Sequence of chain 1.A:
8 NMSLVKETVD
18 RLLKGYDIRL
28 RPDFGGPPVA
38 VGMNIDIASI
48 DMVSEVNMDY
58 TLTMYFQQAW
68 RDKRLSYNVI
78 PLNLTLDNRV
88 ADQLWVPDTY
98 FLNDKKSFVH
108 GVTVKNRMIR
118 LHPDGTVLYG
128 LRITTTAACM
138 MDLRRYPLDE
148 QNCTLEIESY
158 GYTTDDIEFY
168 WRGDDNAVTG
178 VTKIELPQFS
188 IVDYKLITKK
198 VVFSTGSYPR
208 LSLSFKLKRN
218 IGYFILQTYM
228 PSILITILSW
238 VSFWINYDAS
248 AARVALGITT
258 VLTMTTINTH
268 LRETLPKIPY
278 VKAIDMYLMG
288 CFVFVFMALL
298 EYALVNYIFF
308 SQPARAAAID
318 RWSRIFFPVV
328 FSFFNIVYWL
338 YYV

The protein below binds the small molecule below.
Small molecule (SMILES): NCCCC(=O)O

Binding-site contacts:
Ligand atom CD contacts residue TYR157 of chain 1.A at 3.6 Å (hydrophobic).
Ligand atom CB contacts residue TYR157 of chain 1.A at 4.3 Å (hydrophobic).
Ligand atom CB contacts residue TYR205 of chain 1.A at 3.6 Å (hydrophobic).
Ligand atom CB contacts residue THR202 of chain 1.A at 3.8 Å.
Ligand atom N contacts residue SER156 of chain 1.A at 4.0 Å.
Ligand atom O contacts residue THR202 of chain 1.A at 2.9 Å (h-bond).
Ligand atom C contacts residue PHE65 of chain 1.B at 3.8 Å (hydrophobic).
Ligand atom N contacts residue TYR205 of chain 1.A at 3.1 Å.
Ligand atom N contacts residue TYR97 of chain 1.A at 4.0 Å.
Ligand atom OXT contacts residue ARG67 of chain 1.B at 2.6 Å (salt-bridge).
Ligand atom N contacts residue PHE200 of chain 1.A at 3.4 Å.
Ligand atom CD contacts residue PHE65 of chain 1.B at 4.1 Å (hydrophobic).
Ligand atom CG contacts residue TYR157 of chain 1.A at 3.6 Å (hydrophobic).
Ligand atom CB contacts residue PHE200 of chain 1.A at 4.1 Å (hydrophobic).
Ligand atom C contacts residue ARG67 of chain 1.B at 3.3 Å.
Ligand atom O contacts residue TYR205 of chain 1.A at 4.4 Å.
Ligand atom O contacts residue ARG67 of chain 1.B at 3.2 Å (salt-bridge).
Ligand atom O contacts residue THR130 of chain 1.B at 4.3 Å.
Ligand atom CG contacts residue THR202 of chain 1.A at 4.1 Å.
Ligand atom CD contacts residue TYR97 of chain 1.A at 4.4 Å (hydrophobic).
Ligand atom N contacts residue GLU155 of chain 1.A at 4.3 Å.
Ligand atom CG contacts residue TYR205 of chain 1.A at 4.3 Å (hydrophobic).
Ligand atom CD contacts residue PHE200 of chain 1.A at 4.3 Å (hydrophobic).
Ligand atom OXT contacts residue THR130 of chain 1.B at 4.3 Å.
Ligand atom OXT contacts residue PHE65 of chain 1.B at 3.2 Å.
Ligand atom CD contacts residue TYR205 of chain 1.A at 3.5 Å (hydrophobic).
Ligand atom CG contacts residue PHE65 of chain 1.B at 3.6 Å (hydrophobic).
Ligand atom C contacts residue THR202 of chain 1.A at 3.7 Å.
Ligand atom CG contacts residue THR130 of chain 1.B at 4.2 Å.
Ligand atom C contacts residue THR130 of chain 1.B at 4.1 Å.
Ligand atom CB contacts residue PHE65 of chain 1.B at 4.0 Å (hydrophobic).

Sequence of chain 1.B:
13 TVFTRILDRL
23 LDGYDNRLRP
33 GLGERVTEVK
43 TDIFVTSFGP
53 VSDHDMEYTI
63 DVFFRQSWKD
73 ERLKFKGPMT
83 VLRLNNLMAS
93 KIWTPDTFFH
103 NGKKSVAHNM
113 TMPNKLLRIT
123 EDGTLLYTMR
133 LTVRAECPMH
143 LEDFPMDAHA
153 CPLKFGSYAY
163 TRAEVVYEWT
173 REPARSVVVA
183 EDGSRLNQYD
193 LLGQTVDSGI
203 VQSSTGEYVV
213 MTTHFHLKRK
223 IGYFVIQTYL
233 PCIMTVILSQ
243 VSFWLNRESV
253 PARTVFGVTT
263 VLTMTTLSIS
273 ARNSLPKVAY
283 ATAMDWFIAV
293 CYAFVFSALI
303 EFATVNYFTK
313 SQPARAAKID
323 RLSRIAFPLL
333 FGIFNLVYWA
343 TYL